Sequence of chain 9.A:
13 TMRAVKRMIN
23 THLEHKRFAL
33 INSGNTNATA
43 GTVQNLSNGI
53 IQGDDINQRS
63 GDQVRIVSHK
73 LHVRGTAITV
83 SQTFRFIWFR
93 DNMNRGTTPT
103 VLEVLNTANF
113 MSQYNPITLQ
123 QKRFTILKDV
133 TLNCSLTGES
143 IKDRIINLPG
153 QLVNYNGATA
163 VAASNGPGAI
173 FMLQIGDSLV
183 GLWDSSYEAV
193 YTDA

The small molecule below binds the protein below.
Small molecule (SMILES): O=c1ccn([C@@H]2O[C@H](CO[P](=O)(O)O[C@H]3[C@@H](O)[C@H](n4ccc(=O)[nH]c4=O)O[C@@H]3CO[P](=O)(O)O[C@H]3[C@@H](O)[C@H](n4ccc(=O)[nH]c4=O)O[C@@H]3CO[P](=O)(O)O[C@H]3[C@@H](O)[C@H](n4ccc(=O)[nH]c4=O)O[C@@H]3COP(=O)=O)[C@@H](O)[C@H]2O)c(=O)[nH]1

Binding-site contacts:
Ligand atom C4 contacts residue A1 of chain 9.B at 3.4 Å.
Ligand atom C6 contacts residue ARG19 of chain 9.A at 2.7 Å.
Ligand atom C2 contacts residue A3 of chain 9.B at 3.5 Å.
Ligand atom C4 contacts residue A3 of chain 9.B at 3.6 Å.
Ligand atom C2 contacts residue A1 of chain 9.B at 3.1 Å.
Ligand atom OP1 contacts residue MET14 of chain 9.A at 3.8 Å.
Ligand atom O3' contacts residue ARG19 of chain 9.A at 3.6 Å (salt-bridge).
Ligand atom OP2 contacts residue ARG19 of chain 9.A at 2.1 Å (salt-bridge).
Ligand atom C5' contacts residue ARG15 of chain 9.A at 2.5 Å.
Ligand atom C3' contacts residue ARG15 of chain 9.A at 3.8 Å.
Ligand atom N1 contacts residue ARG19 of chain 9.A at 3.9 Å.
Ligand atom C4' contacts residue ARG15 of chain 9.A at 3.3 Å.
Ligand atom C4' contacts residue ARG19 of chain 9.A at 3.7 Å.
Ligand atom C1' contacts residue ARG19 of chain 9.A at 4.3 Å.
Ligand atom OP2 contacts residue ALA16 of chain 9.A at 4.1 Å.
Ligand atom OP2 contacts residue ARG15 of chain 9.A at 2.5 Å.
Ligand atom N3 contacts residue A2 of chain 9.B at 3.7 Å.
Ligand atom O4' contacts residue ARG19 of chain 9.A at 3.9 Å.
Ligand atom N1 contacts residue A3 of chain 9.B at 4.3 Å.
Ligand atom O4 contacts residue A3 of chain 9.B at 2.8 Å (h-bond).
Ligand atom P contacts residue ARG19 of chain 9.A at 2.8 Å.
Ligand atom OP1 contacts residue ARG19 of chain 9.A at 4.1 Å.
Ligand atom O2 contacts residue A1 of chain 9.B at 2.7 Å (h-bond).
Ligand atom O3' contacts residue ARG15 of chain 9.A at 3.1 Å (salt-bridge).
Ligand atom C5 contacts residue ARG19 of chain 9.A at 2.9 Å.
Ligand atom O5' contacts residue ARG15 of chain 9.A at 3.6 Å.
Ligand atom C5' contacts residue ARG19 of chain 9.A at 3.2 Å.
Ligand atom N3 contacts residue A3 of chain 9.B at 2.8 Å (h-bond).
Ligand atom N3 contacts residue A1 of chain 9.B at 2.7 Å (h-bond).
Ligand atom O5' contacts residue ARG19 of chain 9.A at 2.1 Å (salt-bridge).
Ligand atom C2' contacts residue ARG19 of chain 9.A at 3.6 Å.
Ligand atom O4 contacts residue A1 of chain 9.B at 3.0 Å (h-bond).
Ligand atom O2 contacts residue A3 of chain 9.B at 3.2 Å.
Ligand atom O2 contacts residue A2 of chain 9.B at 3.7 Å.
Ligand atom C3' contacts residue ARG19 of chain 9.A at 3.4 Å.
Ligand atom C2 contacts residue A2 of chain 9.B at 3.9 Å.
Ligand atom P contacts residue ARG15 of chain 9.A at 3.1 Å.
Ligand atom C4 contacts residue ARG19 of chain 9.A at 3.9 Å.
Ligand atom OP1 contacts residue LYS18 of chain 9.A at 3.7 Å.
Ligand atom OP1 contacts residue ARG15 of chain 9.A at 2.5 Å.